Binding-site contacts:
Ligand atom N01 contacts residue PRO269 of chain 1.A at 4.0 Å.
Ligand atom F15 contacts residue TYR410 of chain 1.A at 3.8 Å.
Ligand atom C08 contacts residue GLU296 of chain 1.A at 3.5 Å.
Ligand atom C07 contacts residue PRO269 of chain 1.A at 4.0 Å (hydrophobic).
Ligand atom C10 contacts residue GLN182 of chain 1.A at 3.6 Å.
Ligand atom C08 contacts residue HEM1 of chain 1.E at 3.8 Å.
Ligand atom C09 contacts residue HEM1 of chain 1.E at 3.8 Å.
Ligand atom C07 contacts residue PHE288 of chain 1.A at 3.6 Å (hydrophobic).
Ligand atom F15 contacts residue HEM1 of chain 1.E at 3.1 Å.
Ligand atom C03 contacts residue TRP291 of chain 1.A at 4.0 Å (hydrophobic).
Ligand atom C02 contacts residue GLU296 of chain 1.A at 3.4 Å.
Ligand atom F16 contacts residue VAL271 of chain 1.A at 3.8 Å.
Ligand atom N02 contacts residue GLU296 of chain 1.A at 2.6 Å (salt-bridge).
Ligand atom N02 contacts residue TYR292 of chain 1.A at 3.6 Å.
Ligand atom C14 contacts residue HEM1 of chain 1.E at 3.0 Å.
Ligand atom C07 contacts residue HEM1 of chain 1.E at 3.3 Å.
Ligand atom C09 contacts residue GLU296 of chain 1.A at 4.0 Å.
Ligand atom C08 contacts residue VAL271 of chain 1.A at 3.8 Å (hydrophobic).
Ligand atom C03 contacts residue PRO269 of chain 1.A at 3.8 Å (hydrophobic).
Ligand atom C02 contacts residue HEM1 of chain 1.E at 3.7 Å.
Ligand atom C06 contacts residue GLU296 of chain 1.A at 3.5 Å.
Ligand atom C13 contacts residue HEM1 of chain 1.E at 3.9 Å.
Ligand atom N02 contacts residue HEM1 of chain 1.E at 3.5 Å.
Ligand atom C05 contacts residue VAL271 of chain 1.A at 3.5 Å (hydrophobic).
Ligand atom C03 contacts residue HEM1 of chain 1.E at 3.3 Å.
Ligand atom C02 contacts residue PRO269 of chain 1.A at 3.7 Å (hydrophobic).
Ligand atom C09 contacts residue VAL271 of chain 1.A at 3.7 Å (hydrophobic).
Ligand atom C02 contacts residue TRP291 of chain 1.A at 3.7 Å (hydrophobic).
Ligand atom F16 contacts residue HEM1 of chain 1.E at 3.7 Å.
Ligand atom F15 contacts residue TRP382 of chain 1.A at 3.8 Å.
Ligand atom N02 contacts residue PRO269 of chain 1.A at 3.7 Å.
Ligand atom N02 contacts residue TRP291 of chain 1.A at 2.7 Å (h-bond).
Ligand atom C10 contacts residue HEM1 of chain 1.E at 3.5 Å.
Ligand atom F16 contacts residue MET274 of chain 1.A at 3.8 Å.
Ligand atom C04 contacts residue HEM1 of chain 1.E at 3.9 Å.
Ligand atom N11 contacts residue HEM1 of chain 1.E at 3.0 Å (h-bond).
Ligand atom C07 contacts residue GLY290 of chain 1.A at 3.7 Å.
Ligand atom C07 contacts residue SER289 of chain 1.A at 3.9 Å.
Ligand atom N02 contacts residue MET293 of chain 1.A at 4.0 Å.
Ligand atom N01 contacts residue GLU296 of chain 1.A at 2.7 Å (salt-bridge).

This protein binds this small molecule.
Small molecule (SMILES): Cc1cc(N)nc(C#CCN2CC(F)(F)C2)c1

Sequence of chain 1.A:
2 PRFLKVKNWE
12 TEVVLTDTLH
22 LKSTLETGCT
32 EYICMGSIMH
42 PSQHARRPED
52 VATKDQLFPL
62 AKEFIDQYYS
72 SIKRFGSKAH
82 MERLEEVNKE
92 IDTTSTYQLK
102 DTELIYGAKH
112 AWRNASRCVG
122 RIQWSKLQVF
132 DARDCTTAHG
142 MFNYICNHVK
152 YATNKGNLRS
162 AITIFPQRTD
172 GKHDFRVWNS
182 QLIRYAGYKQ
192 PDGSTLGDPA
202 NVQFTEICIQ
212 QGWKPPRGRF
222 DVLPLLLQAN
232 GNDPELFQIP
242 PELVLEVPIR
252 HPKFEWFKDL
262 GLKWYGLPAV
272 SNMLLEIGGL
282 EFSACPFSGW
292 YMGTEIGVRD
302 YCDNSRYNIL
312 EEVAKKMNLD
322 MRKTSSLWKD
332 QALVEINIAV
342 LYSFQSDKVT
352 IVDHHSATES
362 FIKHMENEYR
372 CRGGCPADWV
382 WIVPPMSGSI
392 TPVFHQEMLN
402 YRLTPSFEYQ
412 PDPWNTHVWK